Binding-site contacts:
Ligand atom C2 contacts residue ASN262 of chain 1.B at 2.5 Å.
Ligand atom N2 contacts residue ASN262 of chain 1.B at 2.9 Å (h-bond).
Ligand atom O7 contacts residue ASN262 of chain 1.B at 3.4 Å (h-bond).
Ligand atom C1 contacts residue ASN262 of chain 1.B at 1.5 Å.
Ligand atom C7 contacts residue ASN262 of chain 1.B at 3.4 Å.
Ligand atom C5 contacts residue ASN262 of chain 1.B at 3.7 Å.
Ligand atom C4 contacts residue ASN262 of chain 1.B at 4.2 Å.
Ligand atom O5 contacts residue ASN262 of chain 1.B at 2.3 Å (h-bond).
Ligand atom C3 contacts residue ASN262 of chain 1.B at 3.8 Å.

The protein below binds the small molecule below.
Small molecule (SMILES): CC(=O)N[C@@H]1[C@@H](O)[C@H](O)[C@@H](CO)O[C@H]1O

Sequence of chain 1.B:
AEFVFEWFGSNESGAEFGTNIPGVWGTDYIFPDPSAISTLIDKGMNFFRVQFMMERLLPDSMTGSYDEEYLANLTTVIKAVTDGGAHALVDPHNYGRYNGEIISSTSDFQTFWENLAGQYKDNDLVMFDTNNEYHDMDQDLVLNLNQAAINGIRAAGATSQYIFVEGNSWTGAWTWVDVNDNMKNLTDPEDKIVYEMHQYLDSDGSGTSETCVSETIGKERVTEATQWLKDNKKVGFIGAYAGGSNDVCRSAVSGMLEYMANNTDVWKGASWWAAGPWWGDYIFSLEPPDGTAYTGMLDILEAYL